This small molecule binds to this protein.
Small molecule (SMILES): CC(=O)N[C@H]1[C@H](O[C@H]2[C@H](O)[C@@H](NC(C)=O)CO[C@@H]2CO)O[C@H](CO)[C@@H](O)[C@@H]1O

Sequence of chain 34.P:
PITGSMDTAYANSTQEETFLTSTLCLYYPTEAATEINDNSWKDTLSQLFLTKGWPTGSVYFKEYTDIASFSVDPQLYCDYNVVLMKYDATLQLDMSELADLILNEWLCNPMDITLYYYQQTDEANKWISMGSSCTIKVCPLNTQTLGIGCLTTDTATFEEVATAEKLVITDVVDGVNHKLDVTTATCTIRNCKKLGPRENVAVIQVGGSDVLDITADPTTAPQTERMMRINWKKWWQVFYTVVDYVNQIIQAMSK

Binding-site contacts:
Ligand atom C1 contacts residue ASN19 of chain 34.P at 2.3 Å.
Ligand atom C8 contacts residue TYR17 of chain 34.P at 3.4 Å (hydrophobic).
Ligand atom C2 contacts residue ASN19 of chain 34.P at 3.6 Å.
Ligand atom C3 contacts residue ASN19 of chain 34.P at 4.4 Å.
Ligand atom C8 contacts residue ALA18 of chain 34.P at 4.0 Å (hydrophobic).
Ligand atom O5 contacts residue ASN19 of chain 34.P at 2.9 Å (h-bond).
Ligand atom O7 contacts residue ALA18 of chain 34.P at 4.3 Å.
Ligand atom C7 contacts residue ALA18 of chain 34.P at 4.4 Å (hydrophobic).
Ligand atom C5 contacts residue ASN19 of chain 34.P at 3.6 Å.
Ligand atom N2 contacts residue ASN19 of chain 34.P at 4.0 Å.
Ligand atom C7 contacts residue TYR17 of chain 34.P at 4.2 Å (hydrophobic).